Binding-site contacts:
Ligand atom O4 contacts residue GLN256 of chain 3.A at 4.4 Å.
Ligand atom C8 contacts residue VAL295 of chain 3.A at 3.5 Å (hydrophobic).
Ligand atom O6 contacts residue ARG405 of chain 3.A at 2.1 Å (salt-bridge).
Ligand atom N2 contacts residue ASN258 of chain 3.A at 2.9 Å (h-bond).
Ligand atom C8 contacts residue SER374 of chain 3.A at 4.1 Å.
Ligand atom C1 contacts residue ASN258 of chain 3.A at 1.4 Å.
Ligand atom C6 contacts residue ARG405 of chain 3.A at 3.4 Å.
Ligand atom C8 contacts residue ASN294 of chain 3.A at 3.7 Å.
Ligand atom C5 contacts residue ASN258 of chain 3.A at 3.6 Å.
Ligand atom C2 contacts residue ASN258 of chain 3.A at 2.5 Å.
Ligand atom C8 contacts residue ASN258 of chain 3.A at 4.4 Å.
Ligand atom C5 contacts residue ARG405 of chain 3.A at 3.9 Å.
Ligand atom O5 contacts residue ARG405 of chain 3.A at 3.2 Å (salt-bridge).
Ligand atom C8 contacts residue SER296 of chain 3.A at 3.3 Å.
Ligand atom C8 contacts residue GLN256 of chain 3.A at 4.3 Å.
Ligand atom C3 contacts residue GLN256 of chain 3.A at 3.9 Å.
Ligand atom O6 contacts residue ASN258 of chain 3.A at 4.5 Å.
Ligand atom C1 contacts residue ARG405 of chain 3.A at 4.2 Å.
Ligand atom O5 contacts residue VAL407 of chain 3.A at 4.4 Å.
Ligand atom O7 contacts residue SER374 of chain 3.A at 4.5 Å.
Ligand atom O7 contacts residue ASN258 of chain 3.A at 3.3 Å (h-bond).
Ligand atom O6 contacts residue VAL407 of chain 3.A at 4.5 Å.
Ligand atom C7 contacts residue ASN294 of chain 3.A at 4.2 Å.
Ligand atom C4 contacts residue ASN258 of chain 3.A at 4.2 Å.
Ligand atom C3 contacts residue ASN258 of chain 3.A at 3.8 Å.
Ligand atom C7 contacts residue ASN258 of chain 3.A at 3.3 Å.
Ligand atom O7 contacts residue ASN294 of chain 3.A at 3.7 Å.
Ligand atom O5 contacts residue ASN258 of chain 3.A at 2.4 Å (h-bond).

This protein binds this small molecule.
Small molecule (SMILES): CC(=O)N[C@H]1[C@H](O[C@H]2[C@H](O)[C@@H](NC(C)=O)CO[C@@H]2CO)O[C@H](CO)[C@@H](O)[C@@H]1O

Sequence of chain 3.A:
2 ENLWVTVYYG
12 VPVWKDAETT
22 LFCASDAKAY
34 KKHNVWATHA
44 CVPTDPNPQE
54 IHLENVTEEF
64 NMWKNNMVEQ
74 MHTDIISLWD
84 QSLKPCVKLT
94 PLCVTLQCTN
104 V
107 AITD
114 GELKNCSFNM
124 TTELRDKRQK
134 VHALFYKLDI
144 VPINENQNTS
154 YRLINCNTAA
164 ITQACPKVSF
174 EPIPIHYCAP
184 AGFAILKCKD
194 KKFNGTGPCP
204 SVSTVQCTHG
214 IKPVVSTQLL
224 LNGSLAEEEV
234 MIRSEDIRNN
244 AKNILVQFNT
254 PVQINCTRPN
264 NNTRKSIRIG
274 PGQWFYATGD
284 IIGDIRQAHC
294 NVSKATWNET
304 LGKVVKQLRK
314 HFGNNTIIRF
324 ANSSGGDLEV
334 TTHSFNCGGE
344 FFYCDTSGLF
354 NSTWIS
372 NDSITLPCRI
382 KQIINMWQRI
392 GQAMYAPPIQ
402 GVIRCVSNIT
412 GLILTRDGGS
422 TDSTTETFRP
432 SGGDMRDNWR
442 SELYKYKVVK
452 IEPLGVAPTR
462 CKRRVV